Sequence of chain 1.B:
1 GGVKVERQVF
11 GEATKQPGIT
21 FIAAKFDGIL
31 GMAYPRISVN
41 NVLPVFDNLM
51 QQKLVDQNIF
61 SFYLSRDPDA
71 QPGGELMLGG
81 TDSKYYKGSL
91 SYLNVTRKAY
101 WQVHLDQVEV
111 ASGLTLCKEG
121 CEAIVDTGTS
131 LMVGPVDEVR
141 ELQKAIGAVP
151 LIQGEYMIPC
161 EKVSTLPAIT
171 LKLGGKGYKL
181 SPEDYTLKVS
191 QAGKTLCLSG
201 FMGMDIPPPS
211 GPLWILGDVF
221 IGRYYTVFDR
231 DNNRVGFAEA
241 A

Binding-site contacts:
Ligand atom O5 contacts residue ASN94 of chain 1.B at 2.4 Å (h-bond).
Ligand atom C4 contacts residue ASN94 of chain 1.B at 4.2 Å.
Ligand atom C1 contacts residue ASN94 of chain 1.B at 1.5 Å.
Ligand atom C5 contacts residue ASN94 of chain 1.B at 3.7 Å.
Ligand atom N2 contacts residue ASN94 of chain 1.B at 3.0 Å (h-bond).
Ligand atom C8 contacts residue ASN94 of chain 1.B at 4.4 Å.
Ligand atom O7 contacts residue ASN94 of chain 1.B at 3.0 Å (h-bond).
Ligand atom C7 contacts residue ASN94 of chain 1.B at 3.2 Å.
Ligand atom C8 contacts residue TYR92 of chain 1.B at 4.4 Å (hydrophobic).
Ligand atom C2 contacts residue ASN94 of chain 1.B at 2.5 Å.
Ligand atom C3 contacts residue ASN94 of chain 1.B at 3.9 Å.

The small molecule below binds the protein below.
Small molecule (SMILES): CC(=O)N[C@@H]1[C@@H](O)[C@H](O)[C@@H](CO)O[C@H]1O